Binding-site contacts:
Ligand atom O4 contacts residue LEU919 of chain 1.B at 4.1 Å.
Ligand atom C2 contacts residue ASN714 of chain 1.B at 2.4 Å.
Ligand atom C5 contacts residue LEU919 of chain 1.B at 4.1 Å (hydrophobic).
Ligand atom C6 contacts residue GLN923 of chain 1.B at 4.5 Å.
Ligand atom C7 contacts residue ASN714 of chain 1.B at 3.5 Å.
Ligand atom C7 contacts residue LEU919 of chain 1.B at 4.3 Å (hydrophobic).
Ligand atom C4 contacts residue ASN714 of chain 1.B at 4.2 Å.
Ligand atom C6 contacts residue ASN714 of chain 1.B at 4.4 Å.
Ligand atom C3 contacts residue LEU919 of chain 1.B at 3.8 Å (hydrophobic).
Ligand atom O7 contacts residue LEU919 of chain 1.B at 3.2 Å.
Ligand atom C3 contacts residue ASN714 of chain 1.B at 3.8 Å.
Ligand atom O7 contacts residue ASN714 of chain 1.B at 3.7 Å.
Ligand atom C4 contacts residue LEU919 of chain 1.B at 4.2 Å (hydrophobic).
Ligand atom O6 contacts residue ASN714 of chain 1.B at 3.8 Å.
Ligand atom O7 contacts residue ASN916 of chain 1.B at 4.0 Å.
Ligand atom C5 contacts residue ASN714 of chain 1.B at 3.7 Å.
Ligand atom O5 contacts residue ASN714 of chain 1.B at 2.4 Å (h-bond).
Ligand atom N2 contacts residue ASN714 of chain 1.B at 2.9 Å (h-bond).
Ligand atom C1 contacts residue ASN714 of chain 1.B at 1.4 Å.
Ligand atom O6 contacts residue PHE715 of chain 1.B at 4.1 Å.
Ligand atom O5 contacts residue GLN1068 of chain 1.B at 4.2 Å.
Ligand atom O6 contacts residue GLN923 of chain 1.B at 3.4 Å (h-bond).

Sequence of chain 1.B:
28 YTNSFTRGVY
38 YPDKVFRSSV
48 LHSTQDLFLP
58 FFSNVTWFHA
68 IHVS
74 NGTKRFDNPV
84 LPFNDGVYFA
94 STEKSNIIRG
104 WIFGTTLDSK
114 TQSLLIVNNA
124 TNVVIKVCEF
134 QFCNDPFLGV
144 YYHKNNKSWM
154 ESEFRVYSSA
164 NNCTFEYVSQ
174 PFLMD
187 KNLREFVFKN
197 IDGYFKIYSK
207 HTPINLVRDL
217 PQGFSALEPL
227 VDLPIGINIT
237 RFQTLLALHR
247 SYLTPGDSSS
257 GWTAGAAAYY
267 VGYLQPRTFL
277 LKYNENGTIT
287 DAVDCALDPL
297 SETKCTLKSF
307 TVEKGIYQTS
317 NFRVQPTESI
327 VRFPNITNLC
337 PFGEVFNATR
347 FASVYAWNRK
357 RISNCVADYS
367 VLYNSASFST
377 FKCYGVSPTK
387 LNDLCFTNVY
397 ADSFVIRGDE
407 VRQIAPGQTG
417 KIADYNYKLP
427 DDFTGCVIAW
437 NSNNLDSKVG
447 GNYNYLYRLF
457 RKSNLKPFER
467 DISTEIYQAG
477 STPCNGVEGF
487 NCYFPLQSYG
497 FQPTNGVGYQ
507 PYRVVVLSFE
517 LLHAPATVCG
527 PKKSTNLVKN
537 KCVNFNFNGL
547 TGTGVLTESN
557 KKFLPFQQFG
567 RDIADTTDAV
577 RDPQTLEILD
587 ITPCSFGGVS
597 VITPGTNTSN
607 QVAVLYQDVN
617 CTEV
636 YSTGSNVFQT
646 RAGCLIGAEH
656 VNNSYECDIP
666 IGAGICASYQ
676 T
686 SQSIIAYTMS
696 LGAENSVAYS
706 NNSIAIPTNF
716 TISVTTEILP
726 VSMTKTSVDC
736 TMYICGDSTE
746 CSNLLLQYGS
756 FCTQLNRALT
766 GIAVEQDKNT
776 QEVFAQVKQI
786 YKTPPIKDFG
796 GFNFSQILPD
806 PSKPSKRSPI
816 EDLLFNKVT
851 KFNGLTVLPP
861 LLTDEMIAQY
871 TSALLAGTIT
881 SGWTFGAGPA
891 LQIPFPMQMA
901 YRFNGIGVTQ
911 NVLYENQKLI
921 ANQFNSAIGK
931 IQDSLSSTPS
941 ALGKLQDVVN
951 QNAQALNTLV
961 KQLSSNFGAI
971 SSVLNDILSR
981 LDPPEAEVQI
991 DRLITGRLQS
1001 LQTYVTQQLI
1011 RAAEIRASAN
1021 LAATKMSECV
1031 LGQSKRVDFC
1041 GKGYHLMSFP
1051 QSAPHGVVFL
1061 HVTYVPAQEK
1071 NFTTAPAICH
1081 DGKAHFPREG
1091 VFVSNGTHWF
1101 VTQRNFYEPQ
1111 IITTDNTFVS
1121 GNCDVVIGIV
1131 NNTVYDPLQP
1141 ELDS

This protein binds this small molecule.
Small molecule (SMILES): CC(=O)N[C@@H]1[C@@H](O)[C@H](O)[C@@H](CO)O[C@H]1O